Sequence of chain 1.A:
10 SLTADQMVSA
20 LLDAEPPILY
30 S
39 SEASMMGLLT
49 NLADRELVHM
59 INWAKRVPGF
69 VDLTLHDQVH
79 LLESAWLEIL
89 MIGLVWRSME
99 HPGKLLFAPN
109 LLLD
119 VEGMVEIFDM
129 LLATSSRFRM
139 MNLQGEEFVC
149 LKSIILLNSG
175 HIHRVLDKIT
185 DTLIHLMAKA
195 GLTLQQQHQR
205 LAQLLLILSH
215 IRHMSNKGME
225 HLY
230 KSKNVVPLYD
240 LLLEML

The small molecule below binds the protein below.
Small molecule (SMILES): CC(F)(F)c1cc(F)ccc1-c1sc2cc(O)ccc2c1Oc1ccc(/C=C/C(=O)O)cc1

Binding-site contacts:
Ligand atom F29 contacts residue GLY222 of chain 1.A at 3.6 Å.
Ligand atom O23 contacts residue VAL234 of chain 1.A at 3.1 Å (h-bond).
Ligand atom C18 contacts residue LEU226 of chain 1.A at 3.6 Å (hydrophobic).
Ligand atom O11 contacts residue GLU54 of chain 1.A at 2.7 Å (salt-bridge).
Ligand atom C25 contacts residue MET122 of chain 1.A at 3.7 Å (hydrophobic).
Ligand atom O22 contacts residue THR48 of chain 1.A at 3.7 Å.
Ligand atom C32 contacts residue PHE126 of chain 1.A at 3.7 Å (hydrophobic).
Ligand atom C30 contacts residue PHE105 of chain 1.A at 3.7 Å (hydrophobic).
Ligand atom O23 contacts residue TYR227 of chain 1.A at 3.0 Å (h-bond).
Ligand atom C16 contacts residue LEU226 of chain 1.A at 3.7 Å (hydrophobic).
Ligand atom C21 contacts residue VAL234 of chain 1.A at 3.7 Å (hydrophobic).
Ligand atom F31 contacts residue MET122 of chain 1.A at 3.5 Å.
Ligand atom O22 contacts residue ASN233 of chain 1.A at 2.8 Å (h-bond).
Ligand atom C25 contacts residue ILE125 of chain 1.A at 3.6 Å (hydrophobic).
Ligand atom F29 contacts residue ILE125 of chain 1.A at 3.4 Å.
Ligand atom O22 contacts residue LYS232 of chain 1.A at 3.7 Å.
Ligand atom C2 contacts residue LEU50 of chain 1.A at 3.6 Å (hydrophobic).
Ligand atom C5 contacts residue PHE105 of chain 1.A at 3.8 Å (hydrophobic).
Ligand atom C27 contacts residue LEU226 of chain 1.A at 3.7 Å (hydrophobic).
Ligand atom C20 contacts residue THR48 of chain 1.A at 3.8 Å.
Ligand atom O11 contacts residue ARG95 of chain 1.A at 3.1 Å (salt-bridge).
Ligand atom F31 contacts residue PHE105 of chain 1.A at 3.1 Å.
Ligand atom C32 contacts residue MET122 of chain 1.A at 3.7 Å (hydrophobic).
Ligand atom F33 contacts residue LEU129 of chain 1.A at 3.2 Å.
Ligand atom C15 contacts residue MET44 of chain 1.A at 3.7 Å (hydrophobic).
Ligand atom O23 contacts residue LYS232 of chain 1.A at 3.7 Å.
Ligand atom O23 contacts residue ASN233 of chain 1.A at 3.2 Å (h-bond).
Ligand atom O11 contacts residue LEU88 of chain 1.A at 3.4 Å.
Ligand atom C3 contacts residue LEU88 of chain 1.A at 3.8 Å (hydrophobic).
Ligand atom C15 contacts residue LEU47 of chain 1.A at 3.5 Å (hydrophobic).
Ligand atom C2 contacts residue GLU54 of chain 1.A at 3.2 Å.
Ligand atom C3 contacts residue GLU54 of chain 1.A at 3.3 Å.
Ligand atom C1 contacts residue VAL234 of chain 1.A at 3.5 Å (hydrophobic).
Ligand atom C17 contacts residue LEU226 of chain 1.A at 3.7 Å (hydrophobic).
Ligand atom C16 contacts residue THR48 of chain 1.A at 3.4 Å.
Ligand atom S8 contacts residue MET89 of chain 1.A at 3.8 Å.
Ligand atom F29 contacts residue HIS225 of chain 1.A at 3.1 Å.
Ligand atom F33 contacts residue PHE105 of chain 1.A at 3.1 Å.
Ligand atom C21 contacts residue ASN233 of chain 1.A at 3.3 Å.
Ligand atom O12 contacts residue LEU47 of chain 1.A at 3.7 Å.